A small-molecule ligand and the protein it binds are described below.
Small molecule (SMILES): CC(=O)N[C@H]1[C@H](O[C@H]2[C@H](O)[C@@H](NC(C)=O)CO[C@@H]2CO[C@@H]2O[C@@H](C)[C@@H](O)[C@@H](O)[C@@H]2O)O[C@H](CO)[C@@H](O)[C@@H]1O

Binding-site contacts:
Ligand atom C6 contacts residue LEU164 of chain 1.A at 4.0 Å (hydrophobic).
Ligand atom O4 contacts residue SER114 of chain 1.A at 3.1 Å (h-bond).
Ligand atom C6 contacts residue ASN165 of chain 1.A at 4.1 Å.
Ligand atom C6 contacts residue TRP129 of chain 1.A at 4.1 Å (hydrophobic).
Ligand atom C2 contacts residue GLN161 of chain 1.A at 3.9 Å.
Ligand atom C5 contacts residue GLY130 of chain 1.A at 3.8 Å.
Ligand atom C7 contacts residue GLN161 of chain 1.A at 3.9 Å.
Ligand atom N2 contacts residue ASN165 of chain 1.A at 2.8 Å (h-bond).
Ligand atom C3 contacts residue ASN165 of chain 1.A at 3.7 Å.
Ligand atom O5 contacts residue ASN165 of chain 1.A at 2.3 Å (h-bond).
Ligand atom C8 contacts residue GLN161 of chain 1.A at 3.7 Å.
Ligand atom O4 contacts residue GLY130 of chain 1.A at 3.8 Å.
Ligand atom C5 contacts residue ASN165 of chain 1.A at 3.6 Å.
Ligand atom C3 contacts residue GLY130 of chain 1.A at 4.1 Å.
Ligand atom O7 contacts residue GLY130 of chain 1.A at 3.0 Å.
Ligand atom O3 contacts residue GLN161 of chain 1.A at 3.8 Å.
Ligand atom O3 contacts residue SER114 of chain 1.A at 3.0 Å (h-bond).
Ligand atom O5 contacts residue GLY130 of chain 1.A at 3.2 Å (h-bond).
Ligand atom O3 contacts residue GLU113 of chain 1.A at 4.0 Å.
Ligand atom O4 contacts residue TRP129 of chain 1.A at 3.6 Å.
Ligand atom C4 contacts residue GLY130 of chain 1.A at 4.2 Å.
Ligand atom C7 contacts residue GLY130 of chain 1.A at 3.8 Å.
Ligand atom C5 contacts residue ASN165 of chain 1.A at 3.6 Å.
Ligand atom C6 contacts residue GLY130 of chain 1.A at 3.4 Å.
Ligand atom C5 contacts residue GLY130 of chain 1.A at 3.9 Å.
Ligand atom C3 contacts residue SER114 of chain 1.A at 4.1 Å.
Ligand atom C1 contacts residue ASN165 of chain 1.A at 1.4 Å.
Ligand atom O3 contacts residue THR131 of chain 1.A at 3.9 Å.
Ligand atom O6 contacts residue THR131 of chain 1.A at 4.2 Å.
Ligand atom O4 contacts residue THR131 of chain 1.A at 3.8 Å.
Ligand atom N2 contacts residue GLN161 of chain 1.A at 3.0 Å (h-bond).
Ligand atom C6 contacts residue PHE128 of chain 1.A at 3.7 Å (hydrophobic).
Ligand atom O7 contacts residue ASN165 of chain 1.A at 3.0 Å (h-bond).
Ligand atom C4 contacts residue SER114 of chain 1.A at 3.7 Å.
Ligand atom C7 contacts residue ASN165 of chain 1.A at 3.1 Å.
Ligand atom C3 contacts residue GLN161 of chain 1.A at 3.7 Å.
Ligand atom C3 contacts residue THR131 of chain 1.A at 4.0 Å.
Ligand atom C2 contacts residue ASN165 of chain 1.A at 2.4 Å.
Ligand atom C4 contacts residue ASN165 of chain 1.A at 4.1 Å.
Ligand atom O5 contacts residue THR131 of chain 1.A at 3.8 Å.

Sequence of chain 1.A:
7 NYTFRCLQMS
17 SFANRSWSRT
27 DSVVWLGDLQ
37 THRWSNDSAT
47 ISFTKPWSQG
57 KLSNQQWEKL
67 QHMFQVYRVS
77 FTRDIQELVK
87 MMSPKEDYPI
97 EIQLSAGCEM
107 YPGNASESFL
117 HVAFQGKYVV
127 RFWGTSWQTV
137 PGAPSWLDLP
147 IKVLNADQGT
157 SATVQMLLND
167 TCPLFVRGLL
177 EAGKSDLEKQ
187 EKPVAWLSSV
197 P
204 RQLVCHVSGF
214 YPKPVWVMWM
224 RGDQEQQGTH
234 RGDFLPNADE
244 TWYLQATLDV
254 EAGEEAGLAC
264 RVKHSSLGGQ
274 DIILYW